Binding-site contacts:
Ligand atom O6 contacts residue HIS158 of chain 1.A at 3.4 Å (h-bond).
Ligand atom O5 contacts residue ASN154 of chain 1.A at 2.4 Å (h-bond).
Ligand atom C2 contacts residue THR160 of chain 1.A at 2.7 Å.
Ligand atom O7 contacts residue ASP161 of chain 1.A at 3.7 Å.
Ligand atom N2 contacts residue THR160 of chain 1.A at 3.5 Å.
Ligand atom O3 contacts residue THR160 of chain 1.A at 4.3 Å.
Ligand atom C3 contacts residue ASN154 of chain 1.A at 3.9 Å.
Ligand atom C8 contacts residue VAL153 of chain 1.A at 4.4 Å (hydrophobic).
Ligand atom C8 contacts residue ILE152 of chain 1.A at 4.3 Å (hydrophobic).
Ligand atom C3 contacts residue THR160 of chain 1.A at 3.9 Å.
Ligand atom C1 contacts residue THR160 of chain 1.A at 3.0 Å.
Ligand atom N2 contacts residue ASN154 of chain 1.A at 3.0 Å (h-bond).
Ligand atom O5 contacts residue THR160 of chain 1.A at 3.2 Å.
Ligand atom C2 contacts residue ASN154 of chain 1.A at 2.5 Å.
Ligand atom O7 contacts residue THR160 of chain 1.A at 2.5 Å.
Ligand atom C4 contacts residue ASN154 of chain 1.A at 4.3 Å.
Ligand atom C5 contacts residue THR160 of chain 1.A at 3.7 Å.
Ligand atom C4 contacts residue THR160 of chain 1.A at 3.6 Å.
Ligand atom C7 contacts residue ASN154 of chain 1.A at 3.0 Å.
Ligand atom C8 contacts residue ASN154 of chain 1.A at 4.1 Å.
Ligand atom O7 contacts residue ASN154 of chain 1.A at 2.7 Å (h-bond).
Ligand atom C5 contacts residue ASN154 of chain 1.A at 3.8 Å.
Ligand atom C7 contacts residue THR160 of chain 1.A at 3.4 Å.
Ligand atom O5 contacts residue HIS158 of chain 1.A at 3.8 Å.
Ligand atom C6 contacts residue THR160 of chain 1.A at 3.7 Å.
Ligand atom C1 contacts residue ASN154 of chain 1.A at 1.6 Å.
Ligand atom C6 contacts residue HIS158 of chain 1.A at 4.0 Å.

Sequence of chain 1.A:
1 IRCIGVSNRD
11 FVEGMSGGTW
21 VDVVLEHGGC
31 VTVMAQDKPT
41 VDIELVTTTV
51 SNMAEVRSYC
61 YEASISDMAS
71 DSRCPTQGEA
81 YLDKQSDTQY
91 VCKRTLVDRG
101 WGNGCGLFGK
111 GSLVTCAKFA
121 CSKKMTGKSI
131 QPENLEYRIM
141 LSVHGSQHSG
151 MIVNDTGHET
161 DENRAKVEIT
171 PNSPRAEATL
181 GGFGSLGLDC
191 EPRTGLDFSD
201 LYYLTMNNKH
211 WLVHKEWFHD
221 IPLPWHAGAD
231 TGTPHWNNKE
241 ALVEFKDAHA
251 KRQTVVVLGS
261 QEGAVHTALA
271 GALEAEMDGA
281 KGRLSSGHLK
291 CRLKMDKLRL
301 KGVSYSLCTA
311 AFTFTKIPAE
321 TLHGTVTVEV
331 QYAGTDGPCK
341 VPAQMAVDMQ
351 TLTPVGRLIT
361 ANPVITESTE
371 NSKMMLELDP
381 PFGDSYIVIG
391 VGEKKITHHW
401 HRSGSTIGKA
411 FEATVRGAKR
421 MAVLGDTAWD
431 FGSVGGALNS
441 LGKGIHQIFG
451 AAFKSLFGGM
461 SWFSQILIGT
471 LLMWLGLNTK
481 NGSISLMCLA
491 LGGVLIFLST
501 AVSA

A small-molecule ligand and the protein it binds are described below.
Small molecule (SMILES): CC(=O)N[C@@H]1[C@@H](O)[C@H](O)[C@@H](CO)O[C@H]1O